Binding-site contacts:
Ligand atom N07 contacts residue ASN89 of chain 1.A at 3.0 Å (h-bond).
Ligand atom C13 contacts residue PHE34 of chain 1.A at 3.8 Å (hydrophobic).
Ligand atom O04 contacts residue VAL43 of chain 1.A at 3.4 Å.
Ligand atom C10 contacts residue VAL38 of chain 1.A at 3.9 Å (hydrophobic).
Ligand atom O11 contacts residue ILE95 of chain 1.A at 4.0 Å.
Ligand atom C08 contacts residue ILE95 of chain 1.A at 3.7 Å (hydrophobic).
Ligand atom O12 contacts residue PRO33 of chain 1.A at 3.6 Å.
Ligand atom C10 contacts residue ASN89 of chain 1.A at 3.9 Å.
Ligand atom C06 contacts residue ILE95 of chain 1.A at 3.7 Å (hydrophobic).
Ligand atom C06 contacts residue ASN89 of chain 1.A at 3.8 Å.
Ligand atom C08 contacts residue ASN89 of chain 1.A at 4.0 Å.
Ligand atom O12 contacts residue VAL38 of chain 1.A at 3.4 Å.
Ligand atom O11 contacts residue ASN89 of chain 1.A at 2.9 Å (h-bond).
Ligand atom N07 contacts residue PHE88 of chain 1.A at 3.9 Å.
Ligand atom C09 contacts residue VAL38 of chain 1.A at 4.5 Å (hydrophobic).
Ligand atom C06 contacts residue PHE88 of chain 1.A at 4.3 Å (hydrophobic).
Ligand atom N07 contacts residue ILE95 of chain 1.A at 3.6 Å.
Ligand atom O11 contacts residue VAL38 of chain 1.A at 4.5 Å.
Ligand atom C10 contacts residue TYR46 of chain 1.A at 4.3 Å (hydrophobic).
Ligand atom C05 contacts residue VAL43 of chain 1.A at 4.2 Å (hydrophobic).
Ligand atom C09 contacts residue ILE95 of chain 1.A at 3.9 Å (hydrophobic).
Ligand atom C13 contacts residue PRO33 of chain 1.A at 3.3 Å (hydrophobic).
Ligand atom O12 contacts residue ILE95 of chain 1.A at 4.5 Å.
Ligand atom C13 contacts residue VAL38 of chain 1.A at 4.0 Å (hydrophobic).
Ligand atom O11 contacts residue TYR46 of chain 1.A at 4.0 Å.
Ligand atom C10 contacts residue ILE95 of chain 1.A at 4.2 Å (hydrophobic).
Ligand atom C13 contacts residue ILE95 of chain 1.A at 4.4 Å (hydrophobic).
Ligand atom C05 contacts residue ILE95 of chain 1.A at 3.9 Å (hydrophobic).
Ligand atom O11 contacts residue PHE88 of chain 1.A at 4.3 Å.
Ligand atom C03 contacts residue VAL43 of chain 1.A at 3.9 Å (hydrophobic).

The small molecule below binds the protein below.
Small molecule (SMILES): CCC(=O)c1c[nH]c(C(=O)OC)c1

Sequence of chain 1.A:
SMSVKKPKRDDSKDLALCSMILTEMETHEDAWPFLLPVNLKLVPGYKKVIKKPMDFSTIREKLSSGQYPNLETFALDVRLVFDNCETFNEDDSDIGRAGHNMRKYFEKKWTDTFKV